Binding-site contacts:
Ligand atom BR contacts residue PRO15 of chain 1.B at 3.6 Å.
Ligand atom O02 contacts residue PHE101 of chain 1.B at 3.6 Å.
Ligand atom C13 contacts residue HIS445 of chain 1.C at 3.6 Å.
Ligand atom BR contacts residue HIS445 of chain 1.C at 3.6 Å.
Ligand atom C04 contacts residue ASN465 of chain 1.C at 3.4 Å.
Ligand atom C11 contacts residue TYR18 of chain 1.B at 3.6 Å (hydrophobic).
Ligand atom O03 contacts residue ALA385 of chain 1.C at 3.6 Å.
Ligand atom C14 contacts residue HIS445 of chain 1.C at 3.8 Å.
Ligand atom N01 contacts residue ASN465 of chain 1.C at 3.5 Å (h-bond).
Ligand atom C08 contacts residue PHE101 of chain 1.B at 3.7 Å (hydrophobic).
Ligand atom C12 contacts residue TYR18 of chain 1.B at 3.2 Å (hydrophobic).
Ligand atom C15 contacts residue ASN465 of chain 1.C at 3.5 Å.
Ligand atom O04 contacts residue ARG95 of chain 1.B at 3.2 Å.
Ligand atom N03 contacts residue ASN465 of chain 1.C at 3.4 Å (h-bond).
Ligand atom N04 contacts residue ALA383 of chain 1.C at 2.8 Å (h-bond).
Ligand atom N04 contacts residue ASN465 of chain 1.C at 3.7 Å.
Ligand atom C10 contacts residue ASN465 of chain 1.C at 3.7 Å.
Ligand atom C12 contacts residue GLU323 of chain 1.B at 3.8 Å.
Ligand atom O01 contacts residue GLY98 of chain 1.B at 3.4 Å.
Ligand atom C02 contacts residue ASN465 of chain 1.C at 3.5 Å.
Ligand atom C13 contacts residue GLU323 of chain 1.B at 3.2 Å.
Ligand atom O03 contacts residue ALA383 of chain 1.C at 2.9 Å (h-bond).
Ligand atom BR contacts residue TYR18 of chain 1.B at 3.8 Å.
Ligand atom C13 contacts residue ASN465 of chain 1.C at 3.8 Å.
Ligand atom C09 contacts residue ARG95 of chain 1.B at 3.5 Å.
Ligand atom N02 contacts residue ALA383 of chain 1.C at 3.7 Å.
Ligand atom C01 contacts residue ARG95 of chain 1.B at 3.6 Å.
Ligand atom C03 contacts residue PHE101 of chain 1.B at 3.4 Å (hydrophobic).
Ligand atom C10 contacts residue ALA383 of chain 1.C at 3.4 Å (hydrophobic).
Ligand atom C12 contacts residue HIS445 of chain 1.C at 3.4 Å.
Ligand atom C06 contacts residue PHE101 of chain 1.B at 3.8 Å (hydrophobic).
Ligand atom C14 contacts residue TYR18 of chain 1.B at 3.1 Å (hydrophobic).
Ligand atom C04 contacts residue PHE466 of chain 1.C at 3.8 Å (hydrophobic).
Ligand atom O01 contacts residue ARG95 of chain 1.B at 2.9 Å (salt-bridge).
Ligand atom N02 contacts residue ASN465 of chain 1.C at 2.8 Å (h-bond).
Ligand atom C13 contacts residue GLU450 of chain 1.C at 3.4 Å.
Ligand atom O03 contacts residue ARG95 of chain 1.B at 3.4 Å.
Ligand atom C01 contacts residue ASN465 of chain 1.C at 3.7 Å.
Ligand atom N03 contacts residue GLU450 of chain 1.C at 3.5 Å (salt-bridge).
Ligand atom C11 contacts residue ASN465 of chain 1.C at 3.7 Å.

Sequence of chain 1.C:
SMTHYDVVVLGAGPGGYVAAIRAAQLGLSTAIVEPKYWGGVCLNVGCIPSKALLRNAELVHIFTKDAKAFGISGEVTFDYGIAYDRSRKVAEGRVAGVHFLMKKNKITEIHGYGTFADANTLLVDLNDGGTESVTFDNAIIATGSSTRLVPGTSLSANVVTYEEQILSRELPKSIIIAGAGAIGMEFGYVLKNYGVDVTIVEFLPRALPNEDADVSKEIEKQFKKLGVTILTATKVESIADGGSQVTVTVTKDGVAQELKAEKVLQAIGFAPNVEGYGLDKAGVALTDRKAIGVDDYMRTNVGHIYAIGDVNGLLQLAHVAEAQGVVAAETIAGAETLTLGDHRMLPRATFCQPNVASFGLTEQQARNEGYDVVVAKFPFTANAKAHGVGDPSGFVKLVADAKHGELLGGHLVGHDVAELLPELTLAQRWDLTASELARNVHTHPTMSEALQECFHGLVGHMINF

The small molecule below binds the protein below.
Small molecule (SMILES): COc1ccc(NC(=O)CN(C)S(=O)(=O)c2cc(Br)cnc2N)cc1

Sequence of chain 1.B:
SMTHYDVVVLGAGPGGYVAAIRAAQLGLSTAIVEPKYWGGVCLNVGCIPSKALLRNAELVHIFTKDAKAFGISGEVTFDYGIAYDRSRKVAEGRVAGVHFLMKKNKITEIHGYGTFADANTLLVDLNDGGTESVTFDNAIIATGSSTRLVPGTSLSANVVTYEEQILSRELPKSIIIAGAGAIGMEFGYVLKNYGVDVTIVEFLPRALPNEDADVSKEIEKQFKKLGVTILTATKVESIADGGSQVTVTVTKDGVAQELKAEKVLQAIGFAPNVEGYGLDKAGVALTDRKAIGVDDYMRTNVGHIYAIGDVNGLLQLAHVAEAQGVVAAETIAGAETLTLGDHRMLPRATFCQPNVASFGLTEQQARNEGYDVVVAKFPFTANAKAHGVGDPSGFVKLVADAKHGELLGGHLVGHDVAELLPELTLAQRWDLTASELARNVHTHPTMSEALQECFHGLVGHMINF